Sequence of chain 1.F:
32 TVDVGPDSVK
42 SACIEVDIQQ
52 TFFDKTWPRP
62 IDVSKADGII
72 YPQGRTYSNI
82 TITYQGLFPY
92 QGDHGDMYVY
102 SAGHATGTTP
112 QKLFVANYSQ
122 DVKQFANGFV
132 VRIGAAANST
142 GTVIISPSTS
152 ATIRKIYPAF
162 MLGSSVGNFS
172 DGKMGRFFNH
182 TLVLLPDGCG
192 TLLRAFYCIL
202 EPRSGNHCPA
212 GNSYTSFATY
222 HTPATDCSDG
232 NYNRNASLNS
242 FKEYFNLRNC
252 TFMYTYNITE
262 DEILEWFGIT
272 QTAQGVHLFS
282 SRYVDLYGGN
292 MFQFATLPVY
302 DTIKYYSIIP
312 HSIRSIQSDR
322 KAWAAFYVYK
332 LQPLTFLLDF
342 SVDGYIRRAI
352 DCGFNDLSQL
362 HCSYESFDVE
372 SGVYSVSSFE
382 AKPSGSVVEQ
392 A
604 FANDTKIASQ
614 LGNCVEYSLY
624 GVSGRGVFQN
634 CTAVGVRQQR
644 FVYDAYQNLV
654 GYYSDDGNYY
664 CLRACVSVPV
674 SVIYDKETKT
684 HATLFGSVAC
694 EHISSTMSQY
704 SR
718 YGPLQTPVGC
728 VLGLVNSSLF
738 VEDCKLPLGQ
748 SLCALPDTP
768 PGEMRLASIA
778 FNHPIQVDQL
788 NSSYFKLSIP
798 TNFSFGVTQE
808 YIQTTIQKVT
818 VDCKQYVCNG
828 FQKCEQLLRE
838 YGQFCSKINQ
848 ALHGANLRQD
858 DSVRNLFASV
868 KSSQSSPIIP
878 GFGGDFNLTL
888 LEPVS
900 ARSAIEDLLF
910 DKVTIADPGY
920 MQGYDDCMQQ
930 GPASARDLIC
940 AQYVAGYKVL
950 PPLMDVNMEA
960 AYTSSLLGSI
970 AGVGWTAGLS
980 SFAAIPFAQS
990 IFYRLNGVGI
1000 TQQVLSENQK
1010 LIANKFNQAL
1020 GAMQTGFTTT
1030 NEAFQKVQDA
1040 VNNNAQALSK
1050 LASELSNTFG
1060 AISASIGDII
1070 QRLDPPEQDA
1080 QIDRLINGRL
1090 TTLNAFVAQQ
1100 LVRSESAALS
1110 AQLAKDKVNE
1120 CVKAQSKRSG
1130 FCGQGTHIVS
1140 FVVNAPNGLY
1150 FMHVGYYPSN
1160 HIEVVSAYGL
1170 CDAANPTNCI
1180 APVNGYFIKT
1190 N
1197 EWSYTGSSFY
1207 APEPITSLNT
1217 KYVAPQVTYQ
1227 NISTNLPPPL

A protein and the small-molecule ligand that binds it are described below.
Small molecule (SMILES): CC(=O)N[C@H]1[C@H](O[C@H]2[C@H](O)[C@@H](NC(C)=O)CO[C@@H]2CO)O[C@H](CO)[C@@H](O)[C@@H]1O

Binding-site contacts:
Ligand atom C3 contacts residue ASN799 of chain 1.F at 3.8 Å.
Ligand atom C7 contacts residue ASN799 of chain 1.F at 3.3 Å.
Ligand atom C1 contacts residue ASN799 of chain 1.F at 1.5 Å.
Ligand atom C8 contacts residue THR798 of chain 1.F at 4.4 Å.
Ligand atom O5 contacts residue ASN799 of chain 1.F at 2.4 Å (h-bond).
Ligand atom C1 contacts residue ASN1159 of chain 1.F at 4.5 Å.
Ligand atom N2 contacts residue ASN799 of chain 1.F at 2.8 Å (h-bond).
Ligand atom C5 contacts residue ASN799 of chain 1.F at 3.7 Å.
Ligand atom O7 contacts residue ASN799 of chain 1.F at 3.5 Å (h-bond).
Ligand atom C2 contacts residue ASN799 of chain 1.F at 2.4 Å.
Ligand atom C8 contacts residue ASN799 of chain 1.F at 4.0 Å.
Ligand atom C4 contacts residue ASN799 of chain 1.F at 4.2 Å.
Ligand atom O7 contacts residue ASN1159 of chain 1.F at 3.8 Å.